Binding-site contacts:
Ligand atom C3 contacts residue GLY237 of chain 3.A at 3.3 Å.
Ligand atom C2 contacts residue GLY237 of chain 3.A at 3.4 Å.
Ligand atom C7 contacts residue ASN241 of chain 3.A at 4.2 Å.
Ligand atom C2 contacts residue ASN241 of chain 3.A at 2.4 Å.
Ligand atom O5 contacts residue ASN241 of chain 3.A at 2.3 Å (h-bond).
Ligand atom C4 contacts residue ASN241 of chain 3.A at 4.2 Å.
Ligand atom O7 contacts residue GLY237 of chain 3.A at 4.0 Å.
Ligand atom O3 contacts residue LYS238 of chain 3.A at 4.3 Å.
Ligand atom C6 contacts residue ASN241 of chain 3.A at 4.3 Å.
Ligand atom C4 contacts residue GLY237 of chain 3.A at 3.4 Å.
Ligand atom C1 contacts residue GLY237 of chain 3.A at 4.4 Å.
Ligand atom C5 contacts residue ASN241 of chain 3.A at 3.6 Å.
Ligand atom N2 contacts residue GLY237 of chain 3.A at 4.5 Å.
Ligand atom C1 contacts residue ARG239 of chain 3.A at 4.4 Å.
Ligand atom O3 contacts residue GLY237 of chain 3.A at 2.7 Å (h-bond).
Ligand atom O3 contacts residue SER236 of chain 3.A at 4.0 Å.
Ligand atom O5 contacts residue ARG239 of chain 3.A at 3.7 Å.
Ligand atom O6 contacts residue ASN241 of chain 3.A at 3.8 Å.
Ligand atom N2 contacts residue ASN241 of chain 3.A at 3.0 Å (h-bond).
Ligand atom C3 contacts residue ASN241 of chain 3.A at 3.8 Å.
Ligand atom O5 contacts residue GLY237 of chain 3.A at 4.2 Å.
Ligand atom C4 contacts residue LYS238 of chain 3.A at 4.3 Å.
Ligand atom C1 contacts residue ASN241 of chain 3.A at 1.4 Å.
Ligand atom O4 contacts residue GLY237 of chain 3.A at 4.3 Å.

Sequence of chain 3.A:
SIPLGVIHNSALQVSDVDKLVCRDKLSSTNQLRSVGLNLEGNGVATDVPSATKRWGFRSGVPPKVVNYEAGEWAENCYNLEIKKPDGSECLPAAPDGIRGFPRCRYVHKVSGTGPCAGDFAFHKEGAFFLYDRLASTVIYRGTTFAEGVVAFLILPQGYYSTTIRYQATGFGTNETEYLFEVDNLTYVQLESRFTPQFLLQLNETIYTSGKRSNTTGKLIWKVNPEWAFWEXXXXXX

A small-molecule ligand and the protein it binds are described below.
Small molecule (SMILES): CC(=O)N[C@@H]1[C@@H](O)[C@H](O)[C@@H](CO)O[C@H]1O